Sequence of chain 1.B:
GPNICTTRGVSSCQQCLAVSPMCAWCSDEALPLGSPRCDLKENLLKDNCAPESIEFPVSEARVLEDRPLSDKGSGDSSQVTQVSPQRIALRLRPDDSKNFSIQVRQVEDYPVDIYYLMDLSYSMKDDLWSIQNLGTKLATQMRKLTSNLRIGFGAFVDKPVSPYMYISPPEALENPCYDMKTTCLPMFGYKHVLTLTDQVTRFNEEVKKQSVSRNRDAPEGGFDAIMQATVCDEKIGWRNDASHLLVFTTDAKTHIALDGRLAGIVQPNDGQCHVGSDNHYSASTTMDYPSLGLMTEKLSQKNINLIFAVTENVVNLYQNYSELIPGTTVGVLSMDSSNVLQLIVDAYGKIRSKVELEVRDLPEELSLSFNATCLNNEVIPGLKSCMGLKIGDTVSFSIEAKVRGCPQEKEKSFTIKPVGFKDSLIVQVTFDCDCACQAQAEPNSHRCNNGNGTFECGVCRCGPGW

Binding-site contacts:
Ligand atom N2 contacts residue ASN371 of chain 1.B at 2.8 Å (h-bond).
Ligand atom O5 contacts residue PRO381 of chain 1.B at 3.9 Å.
Ligand atom C8 contacts residue ILE399 of chain 1.B at 3.4 Å (hydrophobic).
Ligand atom C8 contacts residue SER398 of chain 1.B at 3.5 Å.
Ligand atom C8 contacts residue ASN371 of chain 1.B at 4.4 Å.
Ligand atom C5 contacts residue ASN371 of chain 1.B at 3.6 Å.
Ligand atom C7 contacts residue SER398 of chain 1.B at 3.4 Å.
Ligand atom C3 contacts residue ASN371 of chain 1.B at 3.8 Å.
Ligand atom C1 contacts residue PRO381 of chain 1.B at 4.3 Å (hydrophobic).
Ligand atom C1 contacts residue ASN371 of chain 1.B at 1.4 Å.
Ligand atom C4 contacts residue ASN371 of chain 1.B at 4.2 Å.
Ligand atom C6 contacts residue PRO381 of chain 1.B at 4.4 Å (hydrophobic).
Ligand atom O6 contacts residue PRO381 of chain 1.B at 3.4 Å.
Ligand atom O7 contacts residue SER398 of chain 1.B at 2.7 Å (h-bond).
Ligand atom O7 contacts residue ASN371 of chain 1.B at 3.4 Å (h-bond).
Ligand atom C2 contacts residue ASN371 of chain 1.B at 2.4 Å.
Ligand atom C8 contacts residue GLU400 of chain 1.B at 3.4 Å.
Ligand atom C8 contacts residue SER369 of chain 1.B at 4.1 Å.
Ligand atom C7 contacts residue ASN371 of chain 1.B at 3.3 Å.
Ligand atom O3 contacts residue GLU400 of chain 1.B at 4.1 Å.
Ligand atom C5 contacts residue PRO381 of chain 1.B at 4.3 Å (hydrophobic).
Ligand atom O5 contacts residue ASN371 of chain 1.B at 2.3 Å (h-bond).

The protein below binds the small molecule below.
Small molecule (SMILES): CC(=O)N[C@H]1[C@H](O[C@H]2[C@H](O)[C@@H](NC(C)=O)CO[C@@H]2CO)O[C@H](CO)[C@@H](O)[C@@H]1O